Sequence of chain 2.A:
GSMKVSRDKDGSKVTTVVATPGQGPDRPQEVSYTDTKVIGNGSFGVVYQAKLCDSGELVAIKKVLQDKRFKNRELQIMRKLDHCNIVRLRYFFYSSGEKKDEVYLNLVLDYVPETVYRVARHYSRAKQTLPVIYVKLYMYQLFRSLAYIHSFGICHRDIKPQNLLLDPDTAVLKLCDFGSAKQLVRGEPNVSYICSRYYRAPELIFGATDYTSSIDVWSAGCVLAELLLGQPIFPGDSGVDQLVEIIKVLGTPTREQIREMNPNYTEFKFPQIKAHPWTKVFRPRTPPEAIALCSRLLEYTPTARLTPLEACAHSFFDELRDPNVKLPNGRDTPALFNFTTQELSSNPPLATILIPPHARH

Binding-site contacts:
Ligand atom CB contacts residue TYR204 of chain 2.A at 3.2 Å (hydrophobic).
Ligand atom CA contacts residue ARG80 of chain 2.A at 3.6 Å.
Ligand atom O contacts residue PHE81 of chain 2.A at 3.8 Å.
Ligand atom O contacts residue TYR204 of chain 2.A at 3.8 Å.
Ligand atom CG contacts residue LYS82 of chain 2.A at 3.9 Å.
Ligand atom CA contacts residue LYS82 of chain 2.A at 4.0 Å.
Ligand atom O2P contacts residue ARG168 of chain 2.A at 2.6 Å (salt-bridge).
Ligand atom CG contacts residue CYS206 of chain 2.A at 3.3 Å (hydrophobic).
Ligand atom O2P contacts residue ARG84 of chain 2.A at 2.9 Å (salt-bridge).
Ligand atom CA contacts residue ARG80 of chain 2.A at 3.8 Å.
Ligand atom CB contacts residue PHE81 of chain 2.A at 3.9 Å (hydrophobic).
Ligand atom N contacts residue VAL202 of chain 2.A at 4.0 Å.
Ligand atom OG1 contacts residue VAL202 of chain 2.A at 3.4 Å.
Ligand atom O contacts residue LYS82 of chain 2.A at 3.0 Å (salt-bridge).
Ligand atom O1P contacts residue ARG168 of chain 2.A at 2.9 Å (salt-bridge).
Ligand atom P contacts residue ARG84 of chain 2.A at 3.9 Å.
Ligand atom CG contacts residue PHE81 of chain 2.A at 3.9 Å (hydrophobic).
Ligand atom CB contacts residue LYS82 of chain 2.A at 3.6 Å.
Ligand atom O2P contacts residue VAL202 of chain 2.A at 4.0 Å.
Ligand atom CA contacts residue PHE81 of chain 2.A at 3.7 Å (hydrophobic).
Ligand atom C contacts residue ARG80 of chain 2.A at 3.7 Å.
Ligand atom P contacts residue LYS193 of chain 2.A at 3.4 Å.
Ligand atom CG contacts residue GLY190 of chain 2.A at 3.3 Å.
Ligand atom CB contacts residue ARG80 of chain 2.A at 3.5 Å.
Ligand atom CB contacts residue LYS79 of chain 2.A at 3.9 Å.
Ligand atom CG contacts residue TYR204 of chain 2.A at 3.9 Å (hydrophobic).
Ligand atom P contacts residue ARG168 of chain 2.A at 3.8 Å.
Ligand atom O contacts residue LYS82 of chain 2.A at 3.4 Å.
Ligand atom O3P contacts residue LYS193 of chain 2.A at 2.6 Å (salt-bridge).
Ligand atom O1P contacts residue VAL202 of chain 2.A at 2.8 Å (h-bond).
Ligand atom O3P contacts residue ARG84 of chain 2.A at 2.8 Å (salt-bridge).
Ligand atom CD contacts residue CYS206 of chain 2.A at 3.8 Å (hydrophobic).
Ligand atom O1P contacts residue ASN201 of chain 2.A at 3.3 Å.
Ligand atom P contacts residue VAL202 of chain 2.A at 3.9 Å.
Ligand atom O2P contacts residue LYS193 of chain 2.A at 3.8 Å.
Ligand atom O contacts residue PHE81 of chain 2.A at 3.2 Å.
Ligand atom O contacts residue ILE205 of chain 2.A at 3.7 Å.
Ligand atom N contacts residue ARG80 of chain 2.A at 2.9 Å (salt-bridge).
Ligand atom O1P contacts residue LYS193 of chain 2.A at 3.2 Å (salt-bridge).
Ligand atom N contacts residue PHE81 of chain 2.A at 3.8 Å.

The small molecule below binds the protein below.
Small molecule (SMILES): C[C@@H](C=O)NC(=O)[C@@H]1CCCN1C(=O)[C@@H](NC(=O)[C@@H]1CCCN1C(=O)[C@@H]1CCCN1C(=O)[C@@H]1CCCN1)[C@@H](C)OP(=O)(O)O